Sequence of chain 1.A:
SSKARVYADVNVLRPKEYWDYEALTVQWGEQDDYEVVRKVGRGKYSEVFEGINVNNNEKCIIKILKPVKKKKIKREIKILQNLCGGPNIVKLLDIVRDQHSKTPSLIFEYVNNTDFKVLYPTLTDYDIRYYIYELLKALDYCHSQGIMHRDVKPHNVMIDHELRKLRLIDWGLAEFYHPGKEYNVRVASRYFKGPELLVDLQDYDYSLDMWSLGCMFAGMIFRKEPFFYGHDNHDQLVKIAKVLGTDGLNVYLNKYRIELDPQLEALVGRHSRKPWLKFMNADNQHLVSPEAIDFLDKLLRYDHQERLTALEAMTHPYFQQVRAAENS

This small molecule binds to this protein.
Small molecule (SMILES): O=c1[nH]c(CN2CC[C@H](O)C2)nc2c1oc1ccc(Br)cc12

Binding-site contacts:
Ligand atom BR1 contacts residue MET159 of chain 1.A at 4.0 Å.
Ligand atom C7 contacts residue ILE170 of chain 1.A at 3.6 Å (hydrophobic).
Ligand atom C6 contacts residue ILE170 of chain 1.A at 3.8 Å (hydrophobic).
Ligand atom C1 contacts residue ILE170 of chain 1.A at 3.8 Å (hydrophobic).
Ligand atom C15 contacts residue ASN157 of chain 1.A at 3.2 Å.
Ligand atom O1 contacts residue ASP171 of chain 1.A at 3.4 Å.
Ligand atom C15 contacts residue ASP171 of chain 1.A at 3.3 Å.
Ligand atom O3 contacts residue HIS156 of chain 1.A at 3.9 Å.
Ligand atom O3 contacts residue ASN157 of chain 1.A at 2.7 Å (h-bond).
Ligand atom C4 contacts residue LYS64 of chain 1.A at 3.5 Å.
Ligand atom N3 contacts residue ASP171 of chain 1.A at 2.8 Å (salt-bridge).
Ligand atom O1 contacts residue LYS64 of chain 1.A at 2.7 Å (salt-bridge).
Ligand atom O2 contacts residue PHE109 of chain 1.A at 3.7 Å.
Ligand atom O3 contacts residue LYS154 of chain 1.A at 3.9 Å.
Ligand atom N2 contacts residue ASP171 of chain 1.A at 3.4 Å (salt-bridge).
Ligand atom N1 contacts residue VAL49 of chain 1.A at 3.7 Å.
Ligand atom C10 contacts residue ILE62 of chain 1.A at 3.9 Å (hydrophobic).
Ligand atom C8 contacts residue VAL91 of chain 1.A at 3.8 Å (hydrophobic).
Ligand atom O3 contacts residue ASP171 of chain 1.A at 3.9 Å.
Ligand atom C2 contacts residue ILE170 of chain 1.A at 3.4 Å (hydrophobic).
Ligand atom BR1 contacts residue ILE62 of chain 1.A at 3.8 Å.
Ligand atom C15 contacts residue HIS156 of chain 1.A at 3.9 Å.
Ligand atom C14 contacts residue ASN157 of chain 1.A at 3.4 Å.
Ligand atom C9 contacts residue ILE62 of chain 1.A at 3.7 Å (hydrophobic).
Ligand atom C8 contacts residue ILE170 of chain 1.A at 3.8 Å (hydrophobic).
Ligand atom C3 contacts residue VAL49 of chain 1.A at 3.6 Å (hydrophobic).
Ligand atom C15 contacts residue ILE170 of chain 1.A at 3.7 Å (hydrophobic).
Ligand atom C8 contacts residue ILE62 of chain 1.A at 3.9 Å (hydrophobic).
Ligand atom C12 contacts residue ARG43 of chain 1.A at 3.7 Å.
Ligand atom O2 contacts residue ILE170 of chain 1.A at 3.9 Å.
Ligand atom BR1 contacts residue VAL112 of chain 1.A at 3.2 Å.
Ligand atom C9 contacts residue GLU110 of chain 1.A at 3.8 Å.
Ligand atom C4 contacts residue ASP171 of chain 1.A at 3.9 Å.
Ligand atom C14 contacts residue HIS156 of chain 1.A at 3.6 Å.
Ligand atom N2 contacts residue LYS64 of chain 1.A at 3.5 Å (salt-bridge).
Ligand atom C5 contacts residue VAL49 of chain 1.A at 3.6 Å (hydrophobic).
Ligand atom N1 contacts residue ILE170 of chain 1.A at 3.5 Å.
Ligand atom C13 contacts residue ARG43 of chain 1.A at 3.2 Å.
Ligand atom C12 contacts residue ASP171 of chain 1.A at 3.2 Å.
Ligand atom C5 contacts residue ASP171 of chain 1.A at 3.7 Å.